Sequence of chain 1.H:
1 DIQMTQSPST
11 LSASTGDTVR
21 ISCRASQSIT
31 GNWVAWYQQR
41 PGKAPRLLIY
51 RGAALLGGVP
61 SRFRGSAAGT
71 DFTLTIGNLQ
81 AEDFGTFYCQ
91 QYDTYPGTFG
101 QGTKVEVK

Binding-site contacts:
Ligand atom C1 contacts residue SER28 of chain 1.H at 4.2 Å.
Ligand atom O5 contacts residue ASN105 of chain 1.F at 2.4 Å (h-bond).
Ligand atom C4 contacts residue ASN105 of chain 1.F at 4.3 Å.
Ligand atom C8 contacts residue ASN105 of chain 1.F at 3.9 Å.
Ligand atom C2 contacts residue ASN105 of chain 1.F at 2.5 Å.
Ligand atom O7 contacts residue ASN105 of chain 1.F at 4.1 Å.
Ligand atom N2 contacts residue ASN105 of chain 1.F at 2.8 Å (h-bond).
Ligand atom O5 contacts residue SER28 of chain 1.H at 4.2 Å.
Ligand atom C5 contacts residue SER28 of chain 1.H at 4.2 Å.
Ligand atom C1 contacts residue ASN105 of chain 1.F at 1.4 Å.
Ligand atom C3 contacts residue ASN105 of chain 1.F at 3.9 Å.
Ligand atom C7 contacts residue ASN105 of chain 1.F at 3.6 Å.
Ligand atom C5 contacts residue ASN105 of chain 1.F at 3.7 Å.

Sequence of chain 1.F:
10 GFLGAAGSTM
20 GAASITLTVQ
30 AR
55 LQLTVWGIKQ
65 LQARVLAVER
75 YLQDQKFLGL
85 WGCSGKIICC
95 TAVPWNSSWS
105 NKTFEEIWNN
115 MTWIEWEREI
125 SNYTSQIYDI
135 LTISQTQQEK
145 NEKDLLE

The protein below binds the small molecule below.
Small molecule (SMILES): CC(=O)N[C@@H]1[C@@H](O)[C@H](O)[C@@H](CO)O[C@H]1O